Binding-site contacts:
Ligand atom C20 contacts residue PHE958 of chain 1.A at 3.6 Å (hydrophobic).
Ligand atom C10 contacts residue ARG1051 of chain 1.A at 3.5 Å.
Ligand atom N22 contacts residue CYS909 of chain 1.A at 3.5 Å (h-bond).
Ligand atom C32 contacts residue PHE984 of chain 1.A at 3.5 Å (hydrophobic).
Ligand atom C1 contacts residue ALA1050 of chain 1.A at 3.0 Å (hydrophobic).
Ligand atom N31 contacts residue HIS935 of chain 1.A at 3.0 Å (h-bond).
Ligand atom C23 contacts residue CYS909 of chain 1.A at 3.7 Å (hydrophobic).
Ligand atom O19 contacts residue CYS905 of chain 1.A at 3.5 Å (h-bond).
Ligand atom C1 contacts residue THR961 of chain 1.A at 3.7 Å.
Ligand atom C1 contacts residue MET1047 of chain 1.A at 3.8 Å (hydrophobic).
Ligand atom O11 contacts residue GLN985 of chain 1.A at 2.6 Å (h-bond).
Ligand atom C15 contacts residue PHE984 of chain 1.A at 3.7 Å (hydrophobic).
Ligand atom C26 contacts residue PHE913 of chain 1.A at 3.8 Å (hydrophobic).
Ligand atom C6 contacts residue CYS909 of chain 1.A at 3.6 Å (hydrophobic).
Ligand atom C26 contacts residue THR912 of chain 1.A at 3.6 Å.
Ligand atom O11 contacts residue PHE981 of chain 1.A at 3.2 Å.
Ligand atom O12 contacts residue MET1047 of chain 1.A at 3.8 Å.
Ligand atom C28 contacts residue ALA1050 of chain 1.A at 3.8 Å (hydrophobic).
Ligand atom C23 contacts residue PHE958 of chain 1.A at 3.7 Å (hydrophobic).
Ligand atom O19 contacts residue PHE958 of chain 1.A at 3.2 Å.
Ligand atom C7 contacts residue CYS988 of chain 1.A at 3.5 Å (hydrophobic).
Ligand atom O19 contacts residue PHE964 of chain 1.A at 3.4 Å.
Ligand atom C5 contacts residue MET1047 of chain 1.A at 3.5 Å (hydrophobic).
Ligand atom C21 contacts residue CYS909 of chain 1.A at 3.6 Å (hydrophobic).
Ligand atom C4 contacts residue MET1047 of chain 1.A at 3.6 Å (hydrophobic).
Ligand atom C25 contacts residue THR912 of chain 1.A at 3.5 Å.
Ligand atom C6 contacts residue MET1047 of chain 1.A at 3.7 Å (hydrophobic).
Ligand atom C6 contacts residue CYS988 of chain 1.A at 3.6 Å (hydrophobic).
Ligand atom N17 contacts residue PHE958 of chain 1.A at 3.5 Å.
Ligand atom C10 contacts residue GLN985 of chain 1.A at 3.8 Å.
Ligand atom C5 contacts residue CYS909 of chain 1.A at 3.5 Å (hydrophobic).
Ligand atom N31 contacts residue PHE958 of chain 1.A at 3.7 Å.
Ligand atom C1 contacts residue ARG1051 of chain 1.A at 3.7 Å.
Ligand atom C9 contacts residue MET1047 of chain 1.A at 3.6 Å (hydrophobic).
Ligand atom O12 contacts residue ARG1051 of chain 1.A at 2.5 Å (salt-bridge).
Ligand atom C30 contacts residue PHE958 of chain 1.A at 3.6 Å (hydrophobic).
Ligand atom C26 contacts residue CYS909 of chain 1.A at 3.4 Å (hydrophobic).
Ligand atom O11 contacts residue ARG1051 of chain 1.A at 3.1 Å (salt-bridge).
Ligand atom C21 contacts residue PHE958 of chain 1.A at 3.7 Å (hydrophobic).
Ligand atom C18 contacts residue PHE958 of chain 1.A at 3.2 Å (hydrophobic).

This small molecule binds to this protein.
Small molecule (SMILES): Cc1cc([C@@H](C)Nc2ccccc2C(=O)O)c2nc(N3CCCCC3)c(C#N)c(=O)n2c1

Sequence of chain 1.A:
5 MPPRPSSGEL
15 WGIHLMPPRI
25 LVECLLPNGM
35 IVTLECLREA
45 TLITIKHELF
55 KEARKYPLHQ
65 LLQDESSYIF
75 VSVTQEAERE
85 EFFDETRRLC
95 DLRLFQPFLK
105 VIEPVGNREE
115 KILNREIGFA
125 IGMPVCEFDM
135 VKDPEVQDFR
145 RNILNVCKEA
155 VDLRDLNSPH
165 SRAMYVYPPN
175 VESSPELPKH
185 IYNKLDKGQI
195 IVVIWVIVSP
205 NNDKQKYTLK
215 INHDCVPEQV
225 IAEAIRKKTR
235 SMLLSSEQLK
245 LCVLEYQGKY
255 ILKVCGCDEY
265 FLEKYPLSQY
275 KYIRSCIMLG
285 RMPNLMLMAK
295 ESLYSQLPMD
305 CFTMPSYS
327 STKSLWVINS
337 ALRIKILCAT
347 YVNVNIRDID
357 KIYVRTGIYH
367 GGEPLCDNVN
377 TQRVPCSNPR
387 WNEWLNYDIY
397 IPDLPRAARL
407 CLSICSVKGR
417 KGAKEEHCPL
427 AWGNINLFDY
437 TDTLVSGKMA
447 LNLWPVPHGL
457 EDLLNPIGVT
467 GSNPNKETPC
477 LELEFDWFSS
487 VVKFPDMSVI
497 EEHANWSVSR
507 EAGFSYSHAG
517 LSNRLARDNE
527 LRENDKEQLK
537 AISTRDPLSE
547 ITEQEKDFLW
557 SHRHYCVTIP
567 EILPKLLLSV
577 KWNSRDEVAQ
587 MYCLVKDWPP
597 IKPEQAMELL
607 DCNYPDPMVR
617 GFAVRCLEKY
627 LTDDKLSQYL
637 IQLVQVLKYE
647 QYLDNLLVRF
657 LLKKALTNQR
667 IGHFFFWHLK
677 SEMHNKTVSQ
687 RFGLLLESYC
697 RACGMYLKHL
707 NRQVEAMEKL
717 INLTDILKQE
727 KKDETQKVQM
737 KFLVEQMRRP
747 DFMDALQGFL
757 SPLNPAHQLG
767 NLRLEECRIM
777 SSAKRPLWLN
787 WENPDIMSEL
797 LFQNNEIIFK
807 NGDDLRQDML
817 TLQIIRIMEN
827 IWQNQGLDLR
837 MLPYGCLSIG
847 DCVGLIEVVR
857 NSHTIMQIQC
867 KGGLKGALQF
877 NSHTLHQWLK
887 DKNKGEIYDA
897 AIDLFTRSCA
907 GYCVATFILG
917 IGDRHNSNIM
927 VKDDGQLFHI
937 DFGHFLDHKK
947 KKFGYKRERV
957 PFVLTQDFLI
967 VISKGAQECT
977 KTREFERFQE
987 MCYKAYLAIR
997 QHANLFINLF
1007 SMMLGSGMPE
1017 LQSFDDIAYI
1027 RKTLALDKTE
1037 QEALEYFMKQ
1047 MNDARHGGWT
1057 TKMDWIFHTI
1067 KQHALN